This small molecule binds to this protein.
Small molecule (SMILES): NCCN[C@@H]1CNC[C@@H]1Cc1cccc(N)n1

Binding-site contacts:
Ligand atom C4' contacts residue GLU296 of chain 1.A at 3.9 Å.
Ligand atom C5' contacts residue GLU296 of chain 1.A at 3.2 Å.
Ligand atom C4' contacts residue VAL271 of chain 1.A at 3.8 Å (hydrophobic).
Ligand atom C5' contacts residue PRO269 of chain 1.A at 4.0 Å (hydrophobic).
Ligand atom C5 contacts residue PRO269 of chain 1.A at 3.8 Å (hydrophobic).
Ligand atom C6 contacts residue TRP291 of chain 1.A at 3.9 Å (hydrophobic).
Ligand atom N1 contacts residue GLU296 of chain 1.A at 2.6 Å (salt-bridge).
Ligand atom C3 contacts residue VAL271 of chain 1.A at 3.7 Å (hydrophobic).
Ligand atom C4' contacts residue GLN182 of chain 1.A at 4.0 Å.
Ligand atom C3' contacts residue GLN182 of chain 1.A at 3.5 Å.
Ligand atom C3' contacts residue HEM1 of chain 1.E at 3.7 Å.
Ligand atom C6 contacts residue HEM1 of chain 1.E at 3.7 Å.
Ligand atom C5' contacts residue GLN182 of chain 1.A at 3.7 Å.
Ligand atom N6 contacts residue PRO269 of chain 1.A at 3.9 Å.
Ligand atom C9 contacts residue GLN182 of chain 1.A at 4.1 Å.
Ligand atom C7 contacts residue GLU296 of chain 1.A at 3.4 Å.
Ligand atom C4 contacts residue HEM1 of chain 1.E at 3.8 Å.
Ligand atom C5' contacts residue TYR292 of chain 1.A at 3.9 Å (hydrophobic).
Ligand atom N1 contacts residue HEM1 of chain 1.E at 4.1 Å.
Ligand atom C2' contacts residue GLU296 of chain 1.A at 3.7 Å.
Ligand atom N6 contacts residue GLU296 of chain 1.A at 2.7 Å (salt-bridge).
Ligand atom C6 contacts residue GLU296 of chain 1.A at 3.5 Å.
Ligand atom C2' contacts residue HEM1 of chain 1.E at 3.2 Å.
Ligand atom N8 contacts residue HEM1 of chain 1.E at 3.0 Å (h-bond).
Ligand atom N1 contacts residue PRO269 of chain 1.A at 3.9 Å.
Ligand atom C6 contacts residue PRO269 of chain 1.A at 3.7 Å (hydrophobic).
Ligand atom C7 contacts residue HEM1 of chain 1.E at 3.5 Å.
Ligand atom N6 contacts residue TRP291 of chain 1.A at 2.9 Å (h-bond).
Ligand atom N6 contacts residue TYR292 of chain 1.A at 3.6 Å.
Ligand atom N1' contacts residue GLU296 of chain 1.A at 2.8 Å (salt-bridge).
Ligand atom N6 contacts residue HEM1 of chain 1.E at 3.5 Å.
Ligand atom C5 contacts residue TRP291 of chain 1.A at 4.1 Å (hydrophobic).
Ligand atom C10 contacts residue HEM1 of chain 1.E at 3.0 Å.
Ligand atom C7 contacts residue VAL271 of chain 1.A at 3.9 Å (hydrophobic).
Ligand atom C2 contacts residue GLU296 of chain 1.A at 3.4 Å.
Ligand atom C9 contacts residue HEM1 of chain 1.E at 3.4 Å.
Ligand atom N1' contacts residue TYR292 of chain 1.A at 3.9 Å.
Ligand atom N11 contacts residue HEM1 of chain 1.E at 2.4 Å (h-bond).
Ligand atom N8 contacts residue VAL271 of chain 1.A at 4.0 Å.
Ligand atom C5 contacts residue HEM1 of chain 1.E at 3.4 Å.

Sequence of chain 1.A:
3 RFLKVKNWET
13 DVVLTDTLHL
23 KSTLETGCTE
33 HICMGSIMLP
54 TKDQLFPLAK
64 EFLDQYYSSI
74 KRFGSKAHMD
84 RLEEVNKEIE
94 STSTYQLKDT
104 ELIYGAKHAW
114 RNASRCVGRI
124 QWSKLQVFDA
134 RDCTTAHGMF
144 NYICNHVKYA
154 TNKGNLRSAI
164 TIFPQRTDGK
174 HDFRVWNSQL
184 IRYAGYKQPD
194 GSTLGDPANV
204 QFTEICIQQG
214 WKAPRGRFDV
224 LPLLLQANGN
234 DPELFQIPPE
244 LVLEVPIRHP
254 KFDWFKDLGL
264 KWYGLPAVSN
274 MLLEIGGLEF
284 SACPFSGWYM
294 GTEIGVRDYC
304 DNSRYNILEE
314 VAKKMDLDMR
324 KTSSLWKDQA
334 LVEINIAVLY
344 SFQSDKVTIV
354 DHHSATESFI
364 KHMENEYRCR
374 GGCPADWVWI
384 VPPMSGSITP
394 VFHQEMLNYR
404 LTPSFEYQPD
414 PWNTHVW